Binding-site contacts:
Ligand atom C1 contacts residue LYS313 of chain 1.G at 4.0 Å.
Ligand atom C1 contacts residue ASN259 of chain 1.G at 1.4 Å.
Ligand atom O5 contacts residue GLU239 of chain 1.G at 4.1 Å.
Ligand atom O7 contacts residue GLU237 of chain 1.G at 4.0 Å.
Ligand atom C8 contacts residue ASN259 of chain 1.G at 4.2 Å.
Ligand atom N2 contacts residue ASN259 of chain 1.G at 2.8 Å (h-bond).
Ligand atom C2 contacts residue ASN259 of chain 1.G at 2.4 Å.
Ligand atom O6 contacts residue LYS313 of chain 1.G at 3.6 Å.
Ligand atom N2 contacts residue THR260 of chain 1.G at 3.7 Å.
Ligand atom O5 contacts residue ASN259 of chain 1.G at 2.4 Å (h-bond).
Ligand atom O7 contacts residue ASN259 of chain 1.G at 3.4 Å (h-bond).
Ligand atom C7 contacts residue GLU238 of chain 1.G at 4.5 Å.
Ligand atom C7 contacts residue THR260 of chain 1.G at 4.2 Å.
Ligand atom C3 contacts residue ASN259 of chain 1.G at 3.7 Å.
Ligand atom C5 contacts residue ASN259 of chain 1.G at 3.7 Å.
Ligand atom O5 contacts residue LYS313 of chain 1.G at 4.0 Å.
Ligand atom C7 contacts residue ASN259 of chain 1.G at 3.2 Å.
Ligand atom C8 contacts residue THR260 of chain 1.G at 3.8 Å.
Ligand atom C5 contacts residue LYS313 of chain 1.G at 3.8 Å.
Ligand atom O7 contacts residue GLU238 of chain 1.G at 3.6 Å.
Ligand atom C4 contacts residue ASN259 of chain 1.G at 4.2 Å.
Ligand atom O5 contacts residue GLU238 of chain 1.G at 3.5 Å (salt-bridge).
Ligand atom C6 contacts residue LYS313 of chain 1.G at 4.2 Å.
Ligand atom C1 contacts residue GLU238 of chain 1.G at 3.7 Å.
Ligand atom C2 contacts residue GLU238 of chain 1.G at 3.7 Å.

The protein below binds the small molecule below.
Small molecule (SMILES): CC(=O)N[C@@H]1[C@@H](O)[C@H](O)[C@@H](CO)O[C@H]1O

Sequence of chain 1.G:
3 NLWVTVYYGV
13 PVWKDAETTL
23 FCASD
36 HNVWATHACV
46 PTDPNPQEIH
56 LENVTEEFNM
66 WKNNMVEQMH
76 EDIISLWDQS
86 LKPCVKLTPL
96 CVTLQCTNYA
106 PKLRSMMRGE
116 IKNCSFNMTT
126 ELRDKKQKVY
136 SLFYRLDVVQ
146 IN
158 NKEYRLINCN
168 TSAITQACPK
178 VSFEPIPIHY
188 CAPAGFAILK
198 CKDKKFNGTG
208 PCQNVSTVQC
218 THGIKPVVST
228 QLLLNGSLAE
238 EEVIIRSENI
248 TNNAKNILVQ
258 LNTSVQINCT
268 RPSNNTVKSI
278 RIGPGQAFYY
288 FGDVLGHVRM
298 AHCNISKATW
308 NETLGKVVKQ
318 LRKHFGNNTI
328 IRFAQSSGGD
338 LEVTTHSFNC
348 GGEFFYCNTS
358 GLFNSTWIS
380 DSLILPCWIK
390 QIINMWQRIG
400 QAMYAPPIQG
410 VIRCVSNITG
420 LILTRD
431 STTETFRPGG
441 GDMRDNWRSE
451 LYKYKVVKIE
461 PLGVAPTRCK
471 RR